Sequence of chain 1.C:
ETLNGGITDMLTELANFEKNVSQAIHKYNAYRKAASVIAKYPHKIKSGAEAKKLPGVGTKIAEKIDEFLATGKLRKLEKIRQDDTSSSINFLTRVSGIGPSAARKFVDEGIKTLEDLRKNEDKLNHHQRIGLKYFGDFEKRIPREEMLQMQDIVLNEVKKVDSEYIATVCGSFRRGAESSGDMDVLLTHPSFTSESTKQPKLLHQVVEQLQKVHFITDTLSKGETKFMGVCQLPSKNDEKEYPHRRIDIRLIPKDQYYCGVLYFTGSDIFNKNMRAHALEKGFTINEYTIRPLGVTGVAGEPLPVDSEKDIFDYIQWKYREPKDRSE

Binding-site contacts:
Ligand atom N1 contacts residue DT1 of chain 1.B at 3.0 Å (h-bond).
Ligand atom C2 contacts residue DT3 of chain 1.B at 3.2 Å.
Ligand atom O2 contacts residue DA5 of chain 1.B at 3.4 Å.
Ligand atom C2 contacts residue DG7 of chain 1.B at 3.3 Å.
Ligand atom C4 contacts residue DA4 of chain 1.B at 3.2 Å.
Ligand atom P contacts residue THR233 of chain 1.C at 3.5 Å.
Ligand atom C2 contacts residue DT6 of chain 1.B at 3.5 Å.
Ligand atom O4 contacts residue DA4 of chain 1.B at 2.6 Å (h-bond).
Ligand atom N3 contacts residue DA5 of chain 1.B at 2.9 Å (h-bond).
Ligand atom OP1 contacts residue ASN133 of chain 1.C at 3.5 Å (h-bond).
Ligand atom N6 contacts residue DC2 of chain 1.B at 3.3 Å (h-bond).
Ligand atom N6 contacts residue DT6 of chain 1.B at 3.0 Å (h-bond).
Ligand atom O3' contacts residue LYS234 of chain 1.C at 3.5 Å.
Ligand atom C6 contacts residue DT3 of chain 1.B at 3.2 Å.
Ligand atom N2 contacts residue DT3 of chain 1.B at 3.2 Å (h-bond).
Ligand atom N2 contacts residue DC2 of chain 1.B at 3.5 Å (h-bond).
Ligand atom N6 contacts residue DT1 of chain 1.B at 3.1 Å (h-bond).
Ligand atom N1 contacts residue DT6 of chain 1.B at 2.7 Å (h-bond).
Ligand atom O4 contacts residue DA5 of chain 1.B at 3.5 Å (h-bond).
Ligand atom OP1 contacts residue GLU232 of chain 1.C at 3.0 Å (salt-bridge).
Ligand atom N3 contacts residue DA4 of chain 1.B at 2.3 Å (h-bond).
Ligand atom OP1 contacts residue LYS230 of chain 1.C at 3.0 Å (salt-bridge).
Ligand atom N6 contacts residue DA5 of chain 1.B at 3.2 Å (h-bond).
Ligand atom O3' contacts residue THR233 of chain 1.C at 3.5 Å (h-bond).
Ligand atom N6 contacts residue DT3 of chain 1.B at 2.5 Å (h-bond).
Ligand atom C2 contacts residue DA4 of chain 1.B at 3.2 Å.
Ligand atom N3 contacts residue DG7 of chain 1.B at 3.4 Å (h-bond).
Ligand atom O4 contacts residue DT3 of chain 1.B at 3.4 Å (h-bond).
Ligand atom O6 contacts residue DC2 of chain 1.B at 2.6 Å (h-bond).
Ligand atom OP1 contacts residue GLY231 of chain 1.C at 2.9 Å.
Ligand atom O2 contacts residue DA4 of chain 1.B at 3.2 Å.
Ligand atom N1 contacts residue DT3 of chain 1.B at 2.5 Å (h-bond).
Ligand atom OP1 contacts residue THR233 of chain 1.C at 3.0 Å (h-bond).
Ligand atom O3' contacts residue SER229 of chain 1.C at 3.5 Å.
Ligand atom C2 contacts residue DT1 of chain 1.B at 3.5 Å.
Ligand atom OP1 contacts residue LYS234 of chain 1.C at 3.3 Å (salt-bridge).
Ligand atom C6 contacts residue DC2 of chain 1.B at 3.3 Å.
Ligand atom O2 contacts residue DG7 of chain 1.B at 2.8 Å (h-bond).
Ligand atom N1 contacts residue DC2 of chain 1.B at 3.0 Å (h-bond).
Ligand atom N1 contacts residue DG7 of chain 1.B at 3.4 Å (h-bond).

A protein and the small-molecule ligand that binds it are described below.
Small molecule (SMILES): Cc1cn([C@H]2C[C@H](O[P](=O)(O)OC[C@H]3O[C@@H](n4cnc5c(N)ncnc54)C[C@@H]3O[P](=O)(O)OC[C@H]3O[C@@H](n4cnc5c(=O)nc(N)[nH]c54)C[C@@H]3O[P](=O)(O)OC[C@H]3O[C@@H](n4cnc5c(N)ncnc54)C[C@@H]3OP(=O)(O)O)[C@@H](CO[P](=O)(O)O[C@H]3C[C@H](n4cc(C)c(=O)[nH]c4=O)O[C@@H]3CO[P](=O)(O)O[C@H]3C[C@H](n4cnc5c(N)ncnc54)O[C@@H]3CO[P](=O)(O)O[C@H]3C[C@H](n4ccc(N)nc4=O)O[C@@H]3CO)O2)c(=O)[nH]c1=O